A protein and the small-molecule ligand that binds it are described below.
Small molecule (SMILES): CC(=O)N[C@@H]1[C@@H](O)[C@H](O)[C@@H](CO)O[C@@H]1O

Sequence of chain 1.A:
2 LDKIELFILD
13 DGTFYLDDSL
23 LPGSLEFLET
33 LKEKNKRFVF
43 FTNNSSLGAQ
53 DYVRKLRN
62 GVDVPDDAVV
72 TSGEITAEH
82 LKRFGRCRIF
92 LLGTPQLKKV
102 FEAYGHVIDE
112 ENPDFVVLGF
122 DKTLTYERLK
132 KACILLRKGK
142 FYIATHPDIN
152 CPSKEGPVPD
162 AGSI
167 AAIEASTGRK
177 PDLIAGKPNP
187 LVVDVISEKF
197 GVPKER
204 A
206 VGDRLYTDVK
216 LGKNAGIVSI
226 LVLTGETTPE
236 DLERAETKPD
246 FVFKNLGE

Binding-site contacts:
Ligand atom C5 contacts residue GLU235 of chain 1.A at 4.5 Å.
Ligand atom C8 contacts residue GLU235 of chain 1.A at 4.1 Å.
Ligand atom O3 contacts residue THR233 of chain 1.A at 4.2 Å.
Ligand atom O1 contacts residue PRO234 of chain 1.A at 3.7 Å.
Ligand atom O6 contacts residue PRO234 of chain 1.A at 4.5 Å.
Ligand atom C3 contacts residue THR233 of chain 1.A at 3.0 Å.
Ligand atom O1 contacts residue GLU235 of chain 1.A at 2.5 Å.
Ligand atom N2 contacts residue GLU235 of chain 1.A at 2.5 Å (salt-bridge).
Ligand atom C2 contacts residue THR233 of chain 1.A at 3.8 Å.
Ligand atom O4 contacts residue GLU235 of chain 1.A at 4.5 Å.
Ligand atom N2 contacts residue ARG239 of chain 1.A at 4.2 Å.
Ligand atom C4 contacts residue GLU235 of chain 1.A at 4.1 Å.
Ligand atom N2 contacts residue ASP236 of chain 1.A at 4.5 Å.
Ligand atom O7 contacts residue GLU235 of chain 1.A at 2.7 Å (salt-bridge).
Ligand atom C3 contacts residue GLU235 of chain 1.A at 2.9 Å.
Ligand atom O4 contacts residue PRO234 of chain 1.A at 3.1 Å (h-bond).
Ligand atom O1 contacts residue ARG239 of chain 1.A at 4.2 Å.
Ligand atom C4 contacts residue PRO234 of chain 1.A at 3.6 Å (hydrophobic).
Ligand atom C5 contacts residue PRO234 of chain 1.A at 3.9 Å (hydrophobic).
Ligand atom C6 contacts residue THR233 of chain 1.A at 3.2 Å.
Ligand atom C5 contacts residue THR233 of chain 1.A at 2.4 Å.
Ligand atom O6 contacts residue THR233 of chain 1.A at 2.8 Å.
Ligand atom C7 contacts residue ARG239 of chain 1.A at 3.9 Å.
Ligand atom C1 contacts residue THR233 of chain 1.A at 3.3 Å.
Ligand atom O3 contacts residue PRO234 of chain 1.A at 3.4 Å.
Ligand atom O5 contacts residue THR233 of chain 1.A at 3.1 Å (h-bond).
Ligand atom N2 contacts residue PRO234 of chain 1.A at 4.4 Å.
Ligand atom C3 contacts residue PRO234 of chain 1.A at 3.1 Å (hydrophobic).
Ligand atom O7 contacts residue ASP236 of chain 1.A at 4.3 Å.
Ligand atom C2 contacts residue PRO234 of chain 1.A at 4.3 Å (hydrophobic).
Ligand atom O3 contacts residue GLU235 of chain 1.A at 3.3 Å (salt-bridge).
Ligand atom O4 contacts residue THR233 of chain 1.A at 2.5 Å (h-bond).
Ligand atom C4 contacts residue THR233 of chain 1.A at 3.0 Å.
Ligand atom C1 contacts residue GLU235 of chain 1.A at 3.6 Å.
Ligand atom C7 contacts residue GLU235 of chain 1.A at 2.8 Å.
Ligand atom C2 contacts residue GLU235 of chain 1.A at 3.4 Å.
Ligand atom O1 contacts residue THR233 of chain 1.A at 2.5 Å (h-bond).
Ligand atom O7 contacts residue ARG239 of chain 1.A at 2.7 Å (salt-bridge).